This protein binds this small molecule.
Small molecule (SMILES): CC(=O)N[C@H]1[C@H](O[C@H]2[C@H](O)[C@@H](NC(C)=O)CO[C@@H]2CO)O[C@H](CO)[C@@H](O[C@@H]2O[C@H](CO)[C@@H](O)[C@H](O[C@H]3O[C@H](CO)[C@@H](O)[C@H](O)[C@@H]3O)[C@@H]2O)[C@@H]1O

Sequence of chain 1.A:
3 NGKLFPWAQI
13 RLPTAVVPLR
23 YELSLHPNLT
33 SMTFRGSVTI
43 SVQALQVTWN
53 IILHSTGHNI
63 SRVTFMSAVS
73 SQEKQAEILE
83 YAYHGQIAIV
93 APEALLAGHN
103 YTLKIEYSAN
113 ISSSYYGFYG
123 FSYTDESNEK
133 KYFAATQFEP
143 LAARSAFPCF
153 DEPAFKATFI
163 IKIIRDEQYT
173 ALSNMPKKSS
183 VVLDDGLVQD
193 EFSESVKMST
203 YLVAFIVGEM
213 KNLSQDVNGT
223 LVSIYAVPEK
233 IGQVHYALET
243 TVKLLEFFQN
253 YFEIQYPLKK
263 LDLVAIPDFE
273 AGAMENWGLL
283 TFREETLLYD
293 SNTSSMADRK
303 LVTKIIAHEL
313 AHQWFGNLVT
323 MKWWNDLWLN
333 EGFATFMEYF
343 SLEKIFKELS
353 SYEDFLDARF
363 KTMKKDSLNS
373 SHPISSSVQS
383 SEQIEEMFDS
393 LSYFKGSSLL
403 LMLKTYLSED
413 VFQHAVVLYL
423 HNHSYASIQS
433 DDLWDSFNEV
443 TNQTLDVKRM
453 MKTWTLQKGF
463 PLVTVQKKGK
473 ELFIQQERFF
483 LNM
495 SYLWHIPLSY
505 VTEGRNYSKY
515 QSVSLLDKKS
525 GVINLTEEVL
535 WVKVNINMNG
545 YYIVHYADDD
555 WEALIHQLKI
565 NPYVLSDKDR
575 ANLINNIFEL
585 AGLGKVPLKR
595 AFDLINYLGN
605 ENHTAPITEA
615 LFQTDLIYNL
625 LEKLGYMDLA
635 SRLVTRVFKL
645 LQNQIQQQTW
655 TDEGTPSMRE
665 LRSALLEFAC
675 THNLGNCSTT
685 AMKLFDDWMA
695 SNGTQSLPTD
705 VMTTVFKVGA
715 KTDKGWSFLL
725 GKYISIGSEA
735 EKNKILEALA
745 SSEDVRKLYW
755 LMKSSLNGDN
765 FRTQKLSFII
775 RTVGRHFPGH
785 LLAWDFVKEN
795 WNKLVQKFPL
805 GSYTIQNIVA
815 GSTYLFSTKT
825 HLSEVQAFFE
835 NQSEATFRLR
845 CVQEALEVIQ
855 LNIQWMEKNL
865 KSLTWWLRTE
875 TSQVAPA

Binding-site contacts:
Ligand atom O6 contacts residue ASP168 of chain 1.A at 3.5 Å (salt-bridge).
Ligand atom C2 contacts residue ASP168 of chain 1.A at 4.0 Å.
Ligand atom C8 contacts residue PRO29 of chain 1.A at 3.5 Å (hydrophobic).
Ligand atom C7 contacts residue HIS28 of chain 1.A at 3.6 Å.
Ligand atom O6 contacts residue GLY188 of chain 1.A at 4.3 Å.
Ligand atom C5 contacts residue THR32 of chain 1.A at 4.2 Å.
Ligand atom C6 contacts residue GLU169 of chain 1.A at 2.9 Å.
Ligand atom C2 contacts residue ASN30 of chain 1.A at 2.5 Å.
Ligand atom C6 contacts residue GLN170 of chain 1.A at 4.2 Å.
Ligand atom C5 contacts residue ASP168 of chain 1.A at 4.0 Å.
Ligand atom O5 contacts residue ASP168 of chain 1.A at 3.8 Å.
Ligand atom C8 contacts residue ASN30 of chain 1.A at 4.2 Å.
Ligand atom C8 contacts residue ILE166 of chain 1.A at 4.3 Å (hydrophobic).
Ligand atom C8 contacts residue HIS28 of chain 1.A at 3.6 Å.
Ligand atom C4 contacts residue ASN30 of chain 1.A at 4.3 Å.
Ligand atom C8 contacts residue LEU189 of chain 1.A at 3.8 Å (hydrophobic).
Ligand atom C5 contacts residue ASN30 of chain 1.A at 3.7 Å.
Ligand atom N2 contacts residue LEU189 of chain 1.A at 4.4 Å.
Ligand atom N2 contacts residue ASP168 of chain 1.A at 3.0 Å (salt-bridge).
Ligand atom O6 contacts residue ASN30 of chain 1.A at 4.3 Å.
Ligand atom O7 contacts residue LEU189 of chain 1.A at 3.9 Å.
Ligand atom C1 contacts residue ASN30 of chain 1.A at 1.4 Å.
Ligand atom O3 contacts residue ASP168 of chain 1.A at 2.8 Å (salt-bridge).
Ligand atom N2 contacts residue ASN30 of chain 1.A at 2.8 Å (h-bond).
Ligand atom C7 contacts residue LEU189 of chain 1.A at 3.9 Å (hydrophobic).
Ligand atom C7 contacts residue PRO29 of chain 1.A at 4.1 Å (hydrophobic).
Ligand atom O6 contacts residue GLU169 of chain 1.A at 2.8 Å (salt-bridge).
Ligand atom C8 contacts residue ASP168 of chain 1.A at 3.5 Å.
Ligand atom C3 contacts residue ASN30 of chain 1.A at 3.8 Å.
Ligand atom O3 contacts residue LEU189 of chain 1.A at 4.4 Å.
Ligand atom C8 contacts residue ARG167 of chain 1.A at 4.2 Å.
Ligand atom C3 contacts residue ASP168 of chain 1.A at 3.6 Å.
Ligand atom C7 contacts residue ASN30 of chain 1.A at 3.1 Å.
Ligand atom O7 contacts residue HIS28 of chain 1.A at 2.9 Å (h-bond).
Ligand atom C7 contacts residue ASP168 of chain 1.A at 3.7 Å.
Ligand atom O5 contacts residue ASN30 of chain 1.A at 2.4 Å (h-bond).
Ligand atom C6 contacts residue ASP168 of chain 1.A at 3.1 Å.
Ligand atom O7 contacts residue ASN30 of chain 1.A at 3.2 Å (h-bond).
Ligand atom O6 contacts residue THR32 of chain 1.A at 3.7 Å.
Ligand atom O7 contacts residue THR32 of chain 1.A at 3.7 Å.